This protein binds this small molecule.
Small molecule (SMILES): CC(=O)N[C@@H]1[C@@H](O)[C@H](O)[C@@H](CO)O[C@H]1O

Sequence of chain 1.C:
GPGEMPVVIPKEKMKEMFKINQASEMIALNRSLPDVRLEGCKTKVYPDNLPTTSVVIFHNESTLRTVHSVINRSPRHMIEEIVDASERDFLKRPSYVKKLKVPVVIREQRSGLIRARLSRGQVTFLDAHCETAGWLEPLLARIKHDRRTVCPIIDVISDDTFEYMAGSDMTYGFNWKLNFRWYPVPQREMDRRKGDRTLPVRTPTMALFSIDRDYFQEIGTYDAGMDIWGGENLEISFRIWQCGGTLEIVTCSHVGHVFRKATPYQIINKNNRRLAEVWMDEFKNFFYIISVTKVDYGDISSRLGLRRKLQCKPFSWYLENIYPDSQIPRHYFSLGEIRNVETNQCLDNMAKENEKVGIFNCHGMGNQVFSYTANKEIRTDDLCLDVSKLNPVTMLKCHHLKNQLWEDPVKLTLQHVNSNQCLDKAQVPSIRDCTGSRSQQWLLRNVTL

Binding-site contacts:
Ligand atom C3 contacts residue TYR428 of chain 1.C at 4.2 Å (hydrophobic).
Ligand atom C4 contacts residue ASN552 of chain 1.C at 4.2 Å.
Ligand atom O5 contacts residue TYR428 of chain 1.C at 4.4 Å.
Ligand atom C7 contacts residue PHE429 of chain 1.C at 3.8 Å (hydrophobic).
Ligand atom O6 contacts residue NAG1 of chain 1.U at 3.5 Å.
Ligand atom C5 contacts residue NAG1 of chain 1.U at 3.9 Å.
Ligand atom O7 contacts residue PHE429 of chain 1.C at 3.9 Å.
Ligand atom O4 contacts residue TYR428 of chain 1.C at 3.7 Å.
Ligand atom C2 contacts residue ASN552 of chain 1.C at 2.5 Å.
Ligand atom C1 contacts residue ASN552 of chain 1.C at 1.4 Å.
Ligand atom C7 contacts residue ASN552 of chain 1.C at 3.6 Å.
Ligand atom O3 contacts residue NAG1 of chain 1.U at 4.1 Å.
Ligand atom O3 contacts residue PHE429 of chain 1.C at 4.2 Å.
Ligand atom C5 contacts residue ASN552 of chain 1.C at 3.6 Å.
Ligand atom C5 contacts residue TYR428 of chain 1.C at 4.0 Å (hydrophobic).
Ligand atom C6 contacts residue TYR428 of chain 1.C at 4.0 Å (hydrophobic).
Ligand atom O7 contacts residue ASN552 of chain 1.C at 4.5 Å.
Ligand atom C2 contacts residue PHE429 of chain 1.C at 3.7 Å (hydrophobic).
Ligand atom C8 contacts residue ASN552 of chain 1.C at 3.7 Å.
Ligand atom N2 contacts residue ASN552 of chain 1.C at 3.0 Å (h-bond).
Ligand atom C6 contacts residue NAG1 of chain 1.U at 3.6 Å.
Ligand atom N2 contacts residue PHE429 of chain 1.C at 2.9 Å (h-bond).
Ligand atom C1 contacts residue PHE429 of chain 1.C at 4.0 Å (hydrophobic).
Ligand atom C4 contacts residue NAG1 of chain 1.U at 3.7 Å.
Ligand atom C3 contacts residue PHE429 of chain 1.C at 3.6 Å (hydrophobic).
Ligand atom C3 contacts residue ASN552 of chain 1.C at 3.8 Å.
Ligand atom O5 contacts residue ASN552 of chain 1.C at 2.3 Å (h-bond).
Ligand atom O4 contacts residue NAG1 of chain 1.U at 2.5 Å (h-bond).
Ligand atom C4 contacts residue TYR428 of chain 1.C at 4.3 Å (hydrophobic).